Binding-site contacts:
Ligand atom C3 contacts residue ASN370 of chain 1.A at 3.8 Å.
Ligand atom C7 contacts residue ASN370 of chain 1.A at 3.9 Å.
Ligand atom O7 contacts residue NAG2 of chain 1.V at 3.0 Å (h-bond).
Ligand atom C4 contacts residue ASN370 of chain 1.A at 4.2 Å.
Ligand atom C5 contacts residue ASN370 of chain 1.A at 3.7 Å.
Ligand atom C8 contacts residue PRO341 of chain 1.A at 4.0 Å (hydrophobic).
Ligand atom C8 contacts residue NAG2 of chain 1.V at 4.5 Å.
Ligand atom O5 contacts residue ASN370 of chain 1.A at 2.4 Å (h-bond).
Ligand atom C1 contacts residue ASN370 of chain 1.A at 1.4 Å.
Ligand atom C2 contacts residue ASN370 of chain 1.A at 2.5 Å.
Ligand atom O7 contacts residue ASN370 of chain 1.A at 4.4 Å.
Ligand atom C7 contacts residue NAG2 of chain 1.V at 4.1 Å.
Ligand atom N2 contacts residue ASN370 of chain 1.A at 2.9 Å (h-bond).

Sequence of chain 1.A:
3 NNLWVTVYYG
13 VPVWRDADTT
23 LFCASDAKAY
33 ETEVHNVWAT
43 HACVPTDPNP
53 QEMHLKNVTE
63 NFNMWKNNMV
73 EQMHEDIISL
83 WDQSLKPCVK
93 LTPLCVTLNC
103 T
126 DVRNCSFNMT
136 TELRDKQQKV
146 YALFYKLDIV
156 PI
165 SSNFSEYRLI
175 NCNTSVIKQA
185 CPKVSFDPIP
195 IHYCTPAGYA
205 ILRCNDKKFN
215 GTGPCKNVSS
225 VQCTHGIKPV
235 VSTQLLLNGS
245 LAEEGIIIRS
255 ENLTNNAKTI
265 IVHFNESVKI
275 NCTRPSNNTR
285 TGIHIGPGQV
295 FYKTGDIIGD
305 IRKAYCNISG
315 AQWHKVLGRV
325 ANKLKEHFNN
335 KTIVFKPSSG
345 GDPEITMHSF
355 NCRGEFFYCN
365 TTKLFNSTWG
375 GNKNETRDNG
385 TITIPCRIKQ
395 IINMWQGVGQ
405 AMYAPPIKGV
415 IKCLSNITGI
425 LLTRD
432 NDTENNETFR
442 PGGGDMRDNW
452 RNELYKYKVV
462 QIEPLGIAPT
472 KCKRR

This protein binds this small molecule.
Small molecule (SMILES): CC(=O)N[C@@H]1[C@@H](O)[C@H](O)[C@@H](CO)O[C@H]1O